This protein binds this small molecule.
Small molecule (SMILES): CC(=O)N[C@@H]1[C@@H](O)[C@H](O)[C@@H](CO)O[C@H]1O

Sequence of chain 23.C:
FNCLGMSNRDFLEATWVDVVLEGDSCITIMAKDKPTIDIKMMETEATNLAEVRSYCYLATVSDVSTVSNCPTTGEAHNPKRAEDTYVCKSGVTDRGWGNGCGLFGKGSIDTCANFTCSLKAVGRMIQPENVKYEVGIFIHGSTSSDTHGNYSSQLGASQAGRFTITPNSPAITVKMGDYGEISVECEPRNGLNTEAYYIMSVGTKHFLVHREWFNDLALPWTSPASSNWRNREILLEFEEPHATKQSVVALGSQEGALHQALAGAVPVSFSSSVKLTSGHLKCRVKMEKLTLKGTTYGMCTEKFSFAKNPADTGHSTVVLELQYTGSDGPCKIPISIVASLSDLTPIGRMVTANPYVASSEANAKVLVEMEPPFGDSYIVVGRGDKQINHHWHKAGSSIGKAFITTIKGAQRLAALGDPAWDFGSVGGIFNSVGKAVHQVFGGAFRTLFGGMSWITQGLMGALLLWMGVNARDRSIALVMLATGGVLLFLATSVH

Binding-site contacts:
Ligand atom C1 contacts residue SER157 of chain 23.C at 4.2 Å.
Ligand atom O5 contacts residue SER157 of chain 23.C at 3.5 Å (h-bond).
Ligand atom N2 contacts residue ASN154 of chain 23.C at 3.1 Å (h-bond).
Ligand atom C5 contacts residue SER156 of chain 23.C at 4.4 Å.
Ligand atom C5 contacts residue SER157 of chain 23.C at 4.3 Å.
Ligand atom C8 contacts residue ASN154 of chain 23.C at 3.8 Å.
Ligand atom C2 contacts residue ASN154 of chain 23.C at 2.5 Å.
Ligand atom C4 contacts residue ASN154 of chain 23.C at 4.2 Å.
Ligand atom C1 contacts residue ASN154 of chain 23.C at 1.4 Å.
Ligand atom C3 contacts residue ASN154 of chain 23.C at 3.9 Å.
Ligand atom O7 contacts residue ASN154 of chain 23.C at 3.8 Å.
Ligand atom C6 contacts residue SER157 of chain 23.C at 4.1 Å.
Ligand atom C7 contacts residue ASN154 of chain 23.C at 3.4 Å.
Ligand atom C1 contacts residue SER156 of chain 23.C at 4.1 Å.
Ligand atom O5 contacts residue ASN154 of chain 23.C at 2.3 Å (h-bond).
Ligand atom C5 contacts residue ASN154 of chain 23.C at 3.6 Å.
Ligand atom O5 contacts residue SER156 of chain 23.C at 4.3 Å.
Ligand atom O6 contacts residue SER157 of chain 23.C at 4.4 Å.